Binding-site contacts:
Ligand atom C7 contacts residue ASN180 of chain 1.D at 3.4 Å.
Ligand atom C8 contacts residue TYR197 of chain 1.D at 4.2 Å (hydrophobic).
Ligand atom C1 contacts residue ASN180 of chain 1.D at 1.4 Å.
Ligand atom C3 contacts residue GLU195 of chain 1.D at 4.1 Å.
Ligand atom C7 contacts residue GLU195 of chain 1.D at 4.2 Å.
Ligand atom O5 contacts residue ASN180 of chain 1.D at 2.4 Å (h-bond).
Ligand atom C5 contacts residue LYS194 of chain 1.D at 3.7 Å.
Ligand atom C5 contacts residue ASN180 of chain 1.D at 3.7 Å.
Ligand atom C8 contacts residue ASN180 of chain 1.D at 4.5 Å.
Ligand atom N2 contacts residue ASN180 of chain 1.D at 2.9 Å (h-bond).
Ligand atom C1 contacts residue LYS194 of chain 1.D at 4.2 Å.
Ligand atom O4 contacts residue LYS194 of chain 1.D at 4.1 Å.
Ligand atom O5 contacts residue LYS194 of chain 1.D at 4.4 Å.
Ligand atom N2 contacts residue GLU195 of chain 1.D at 3.4 Å.
Ligand atom O3 contacts residue GLU195 of chain 1.D at 4.1 Å.
Ligand atom C3 contacts residue LYS194 of chain 1.D at 3.9 Å.
Ligand atom C8 contacts residue GLU195 of chain 1.D at 4.1 Å.
Ligand atom O7 contacts residue ASN180 of chain 1.D at 3.4 Å (h-bond).
Ligand atom C4 contacts residue LYS194 of chain 1.D at 4.1 Å.
Ligand atom C2 contacts residue GLU195 of chain 1.D at 4.1 Å.
Ligand atom C1 contacts residue GLU195 of chain 1.D at 4.2 Å.
Ligand atom C3 contacts residue ASN180 of chain 1.D at 3.8 Å.
Ligand atom C2 contacts residue ASN180 of chain 1.D at 2.5 Å.
Ligand atom C4 contacts residue ASN180 of chain 1.D at 4.2 Å.

Sequence of chain 1.D:
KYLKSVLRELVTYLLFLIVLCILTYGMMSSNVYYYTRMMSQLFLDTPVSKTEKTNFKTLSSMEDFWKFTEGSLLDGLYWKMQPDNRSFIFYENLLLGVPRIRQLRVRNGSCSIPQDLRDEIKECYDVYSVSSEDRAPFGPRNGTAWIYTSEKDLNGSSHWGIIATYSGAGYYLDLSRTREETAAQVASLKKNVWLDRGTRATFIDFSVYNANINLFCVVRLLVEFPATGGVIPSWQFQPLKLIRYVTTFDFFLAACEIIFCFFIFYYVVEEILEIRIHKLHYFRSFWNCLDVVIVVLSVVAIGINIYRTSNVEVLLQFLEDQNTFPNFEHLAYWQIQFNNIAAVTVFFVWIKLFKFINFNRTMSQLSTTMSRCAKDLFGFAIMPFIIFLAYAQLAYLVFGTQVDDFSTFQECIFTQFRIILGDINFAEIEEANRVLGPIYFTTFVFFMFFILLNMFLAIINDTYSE

The protein below binds the small molecule below.
Small molecule (SMILES): CC(=O)N[C@@H]1[C@@H](O)[C@H](O)[C@@H](CO)O[C@H]1O